Sequence of chain 1.A:
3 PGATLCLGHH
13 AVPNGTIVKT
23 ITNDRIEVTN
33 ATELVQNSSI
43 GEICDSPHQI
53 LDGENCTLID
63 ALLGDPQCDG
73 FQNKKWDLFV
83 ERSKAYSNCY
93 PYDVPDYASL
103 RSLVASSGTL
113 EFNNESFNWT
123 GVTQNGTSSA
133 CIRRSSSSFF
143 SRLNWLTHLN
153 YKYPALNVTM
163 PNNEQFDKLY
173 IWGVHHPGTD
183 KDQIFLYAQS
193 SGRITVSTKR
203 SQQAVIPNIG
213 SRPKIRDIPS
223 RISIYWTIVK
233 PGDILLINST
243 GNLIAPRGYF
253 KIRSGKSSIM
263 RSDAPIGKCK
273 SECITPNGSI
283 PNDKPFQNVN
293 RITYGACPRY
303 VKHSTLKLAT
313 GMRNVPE

Binding-site contacts:
Ligand atom N2 contacts residue GLN126 of chain 1.A at 4.5 Å.
Ligand atom O7 contacts residue ASN127 of chain 1.A at 3.5 Å (h-bond).
Ligand atom C8 contacts residue GLN126 of chain 1.A at 3.9 Å.
Ligand atom C4 contacts residue ASN127 of chain 1.A at 4.2 Å.
Ligand atom C6 contacts residue ARG249 of chain 1.A at 3.8 Å.
Ligand atom C3 contacts residue ASN127 of chain 1.A at 3.8 Å.
Ligand atom C1 contacts residue ARG249 of chain 1.A at 4.3 Å.
Ligand atom C5 contacts residue ARG249 of chain 1.A at 3.9 Å.
Ligand atom O5 contacts residue ARG249 of chain 1.A at 3.9 Å.
Ligand atom C7 contacts residue GLN126 of chain 1.A at 4.2 Å.
Ligand atom C2 contacts residue ASN127 of chain 1.A at 2.5 Å.
Ligand atom N2 contacts residue ASN127 of chain 1.A at 3.1 Å (h-bond).
Ligand atom C1 contacts residue ASN127 of chain 1.A at 1.4 Å.
Ligand atom C5 contacts residue ASN127 of chain 1.A at 3.6 Å.
Ligand atom C7 contacts residue ASN127 of chain 1.A at 3.5 Å.
Ligand atom O5 contacts residue ASN127 of chain 1.A at 2.3 Å (h-bond).

A small-molecule ligand and the protein it binds are described below.
Small molecule (SMILES): CC(=O)N[C@@H]1[C@@H](O)[C@H](O)[C@@H](CO)O[C@H]1O